Sequence of chain 1.B:
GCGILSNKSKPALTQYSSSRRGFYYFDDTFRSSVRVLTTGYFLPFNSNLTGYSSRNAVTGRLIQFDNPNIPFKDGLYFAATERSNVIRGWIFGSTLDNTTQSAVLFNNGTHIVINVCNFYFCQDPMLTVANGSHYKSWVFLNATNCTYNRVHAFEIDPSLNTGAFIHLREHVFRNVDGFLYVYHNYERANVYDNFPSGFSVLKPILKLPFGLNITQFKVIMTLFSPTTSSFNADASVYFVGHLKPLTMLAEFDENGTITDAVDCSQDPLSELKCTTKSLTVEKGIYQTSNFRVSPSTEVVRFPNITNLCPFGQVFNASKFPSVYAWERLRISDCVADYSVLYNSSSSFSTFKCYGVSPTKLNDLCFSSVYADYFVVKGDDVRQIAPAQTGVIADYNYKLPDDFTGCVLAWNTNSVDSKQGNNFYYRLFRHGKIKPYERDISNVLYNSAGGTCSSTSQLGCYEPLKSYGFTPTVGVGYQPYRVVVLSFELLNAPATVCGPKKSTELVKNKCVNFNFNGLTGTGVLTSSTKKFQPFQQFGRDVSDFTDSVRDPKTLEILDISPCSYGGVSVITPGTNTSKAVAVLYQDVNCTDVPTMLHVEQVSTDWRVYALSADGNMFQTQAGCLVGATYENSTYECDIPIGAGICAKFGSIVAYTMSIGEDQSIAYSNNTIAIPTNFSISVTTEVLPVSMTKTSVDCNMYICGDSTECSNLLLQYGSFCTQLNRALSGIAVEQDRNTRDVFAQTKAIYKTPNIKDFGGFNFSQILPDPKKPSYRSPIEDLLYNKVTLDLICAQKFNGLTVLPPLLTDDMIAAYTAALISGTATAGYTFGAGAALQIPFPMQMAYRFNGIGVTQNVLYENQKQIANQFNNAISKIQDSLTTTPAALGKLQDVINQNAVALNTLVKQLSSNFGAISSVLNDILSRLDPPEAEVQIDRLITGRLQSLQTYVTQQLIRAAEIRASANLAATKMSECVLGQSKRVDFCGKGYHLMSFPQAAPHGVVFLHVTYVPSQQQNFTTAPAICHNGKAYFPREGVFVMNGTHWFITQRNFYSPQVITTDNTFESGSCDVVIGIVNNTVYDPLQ

Binding-site contacts:
Ligand atom O3 contacts residue TYR495 of chain 1.B at 3.2 Å (h-bond).
Ligand atom C8 contacts residue TYR495 of chain 1.B at 3.5 Å (hydrophobic).
Ligand atom O7 contacts residue TYR495 of chain 1.B at 4.2 Å.
Ligand atom C8 contacts residue PHE462 of chain 1.B at 3.4 Å (hydrophobic).
Ligand atom C4 contacts residue ASN377 of chain 1.C at 4.2 Å.
Ligand atom C3 contacts residue TYR495 of chain 1.B at 3.9 Å (hydrophobic).
Ligand atom C7 contacts residue ASN377 of chain 1.C at 3.8 Å.
Ligand atom C2 contacts residue ASN377 of chain 1.C at 2.5 Å.
Ligand atom C1 contacts residue ASN377 of chain 1.C at 1.5 Å.
Ligand atom C7 contacts residue TYR495 of chain 1.B at 3.7 Å (hydrophobic).
Ligand atom N2 contacts residue ASN377 of chain 1.C at 2.9 Å (h-bond).
Ligand atom C5 contacts residue ASN377 of chain 1.C at 3.7 Å.
Ligand atom C1 contacts residue PHE462 of chain 1.B at 4.4 Å (hydrophobic).
Ligand atom N2 contacts residue PHE462 of chain 1.B at 3.8 Å.
Ligand atom C2 contacts residue TYR495 of chain 1.B at 4.2 Å (hydrophobic).
Ligand atom O5 contacts residue ASN377 of chain 1.C at 2.4 Å (h-bond).
Ligand atom N2 contacts residue TYR495 of chain 1.B at 3.4 Å.
Ligand atom O7 contacts residue ASN377 of chain 1.C at 4.1 Å.
Ligand atom C7 contacts residue PHE462 of chain 1.B at 4.0 Å (hydrophobic).
Ligand atom C3 contacts residue ASN377 of chain 1.C at 3.9 Å.

Sequence of chain 1.C:
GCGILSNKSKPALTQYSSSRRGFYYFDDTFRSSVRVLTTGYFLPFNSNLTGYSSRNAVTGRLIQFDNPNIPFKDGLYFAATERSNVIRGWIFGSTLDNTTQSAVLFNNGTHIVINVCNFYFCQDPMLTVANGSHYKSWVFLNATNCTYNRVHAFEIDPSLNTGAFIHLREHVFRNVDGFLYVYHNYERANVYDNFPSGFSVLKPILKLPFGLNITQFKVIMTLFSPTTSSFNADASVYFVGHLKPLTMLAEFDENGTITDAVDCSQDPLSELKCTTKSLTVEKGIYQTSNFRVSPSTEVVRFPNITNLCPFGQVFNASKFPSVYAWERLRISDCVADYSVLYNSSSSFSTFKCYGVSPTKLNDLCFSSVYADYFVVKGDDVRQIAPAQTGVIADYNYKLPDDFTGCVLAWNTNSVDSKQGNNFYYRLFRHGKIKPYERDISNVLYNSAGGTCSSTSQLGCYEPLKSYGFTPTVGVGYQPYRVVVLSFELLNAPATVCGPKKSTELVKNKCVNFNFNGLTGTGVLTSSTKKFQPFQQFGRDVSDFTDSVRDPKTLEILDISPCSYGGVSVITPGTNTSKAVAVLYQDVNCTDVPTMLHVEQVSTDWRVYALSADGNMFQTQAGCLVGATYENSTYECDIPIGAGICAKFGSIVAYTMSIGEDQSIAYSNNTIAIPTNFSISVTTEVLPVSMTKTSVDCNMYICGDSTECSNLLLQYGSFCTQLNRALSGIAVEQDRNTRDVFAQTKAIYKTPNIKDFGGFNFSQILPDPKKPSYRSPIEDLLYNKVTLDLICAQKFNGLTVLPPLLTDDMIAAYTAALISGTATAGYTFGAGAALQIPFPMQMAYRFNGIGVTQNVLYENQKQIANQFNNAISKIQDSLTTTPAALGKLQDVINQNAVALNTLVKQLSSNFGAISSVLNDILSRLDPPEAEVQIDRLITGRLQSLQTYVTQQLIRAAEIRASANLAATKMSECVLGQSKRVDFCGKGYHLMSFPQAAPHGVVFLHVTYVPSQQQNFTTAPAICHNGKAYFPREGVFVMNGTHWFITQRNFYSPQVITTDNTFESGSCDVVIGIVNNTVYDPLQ

The protein below binds the small molecule below.
Small molecule (SMILES): CC(=O)N[C@@H]1[C@@H](O)[C@H](O)[C@@H](CO)O[C@H]1O